Sequence of chain 1.A:
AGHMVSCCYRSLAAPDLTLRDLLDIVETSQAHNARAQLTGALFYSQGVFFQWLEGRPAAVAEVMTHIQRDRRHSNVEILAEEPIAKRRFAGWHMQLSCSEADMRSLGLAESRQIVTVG

Sequence of chain 3.C:
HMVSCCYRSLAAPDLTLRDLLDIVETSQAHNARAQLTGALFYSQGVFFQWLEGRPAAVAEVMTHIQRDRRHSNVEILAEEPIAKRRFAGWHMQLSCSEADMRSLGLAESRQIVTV

The small molecule below binds the protein below.
Small molecule (SMILES): CCCCCCCCCCCC[N+](C)(C)CC(=O)[O-]

Binding-site contacts:
Ligand atom OAB contacts residue LEU19 of chain 3.C at 2.7 Å (h-bond).
Ligand atom OAR contacts residue GLU27 of chain 1.A at 3.4 Å (salt-bridge).
Ligand atom CAP contacts residue GLU27 of chain 1.A at 4.3 Å.
Ligand atom OAR contacts residue LEU19 of chain 3.C at 3.5 Å (h-bond).
Ligand atom CAK contacts residue LEU108 of chain 3.C at 4.2 Å (hydrophobic).
Ligand atom CAD contacts residue CYS98 of chain 1.A at 4.1 Å (hydrophobic).
Ligand atom CAI contacts residue VAL26 of chain 1.A at 4.1 Å (hydrophobic).
Ligand atom CAK contacts residue LEU23 of chain 1.A at 4.0 Å (hydrophobic).
Ligand atom CAD contacts residue LEU19 of chain 1.A at 4.3 Å (hydrophobic).
Ligand atom CAC contacts residue LEU106 of chain 1.A at 3.9 Å (hydrophobic).
Ligand atom CAG contacts residue LEU22 of chain 1.A at 4.4 Å (hydrophobic).
Ligand atom OAR contacts residue ARG20 of chain 3.C at 3.7 Å.
Ligand atom CAJ contacts residue LEU108 of chain 3.C at 3.8 Å (hydrophobic).
Ligand atom CAM contacts residue LEU106 of chain 3.C at 4.0 Å (hydrophobic).
Ligand atom CAS contacts residue GLU27 of chain 1.A at 4.0 Å.
Ligand atom CAQ contacts residue GLU27 of chain 1.A at 4.3 Å.
Ligand atom CAK contacts residue VAL26 of chain 1.A at 3.9 Å (hydrophobic).
Ligand atom CAN contacts residue GLU27 of chain 1.A at 4.1 Å.
Ligand atom CAM contacts residue LEU23 of chain 1.A at 3.8 Å (hydrophobic).
Ligand atom OAR contacts residue THR18 of chain 3.C at 3.8 Å.
Ligand atom OAB contacts residue LEU106 of chain 3.C at 3.9 Å.
Ligand atom CAD contacts residue LEU106 of chain 1.A at 4.2 Å (hydrophobic).
Ligand atom CAG contacts residue LEU19 of chain 1.A at 4.0 Å (hydrophobic).
Ligand atom CAL contacts residue LEU106 of chain 3.C at 3.6 Å (hydrophobic).
Ligand atom OAB contacts residue THR18 of chain 3.C at 3.7 Å.
Ligand atom CAC contacts residue CYS98 of chain 1.A at 4.4 Å (hydrophobic).
Ligand atom CAI contacts residue LEU22 of chain 1.A at 4.2 Å (hydrophobic).
Ligand atom CAE contacts residue LEU19 of chain 1.A at 4.2 Å (hydrophobic).
Ligand atom CAF contacts residue LEU96 of chain 1.A at 3.6 Å (hydrophobic).
Ligand atom CAA contacts residue LEU106 of chain 3.C at 3.8 Å (hydrophobic).
Ligand atom CAQ contacts residue LEU19 of chain 3.C at 3.5 Å (hydrophobic).
Ligand atom CAN contacts residue LEU23 of chain 1.A at 3.6 Å (hydrophobic).
Ligand atom CAC contacts residue D9G1 of chain 3.L at 4.3 Å.
Ligand atom CAD contacts residue D9G1 of chain 3.L at 3.7 Å.
Ligand atom CAL contacts residue LEU23 of chain 1.A at 4.0 Å (hydrophobic).
Ligand atom OAR contacts residue LEU23 of chain 1.A at 3.9 Å.
Ligand atom CAI contacts residue LEU23 of chain 1.A at 4.2 Å (hydrophobic).
Ligand atom CAH contacts residue VAL26 of chain 1.A at 4.3 Å (hydrophobic).
Ligand atom CAQ contacts residue THR18 of chain 3.C at 3.9 Å.
Ligand atom CAC contacts residue MET103 of chain 1.A at 3.3 Å (hydrophobic).